A protein and the small-molecule ligand that binds it are described below.
Small molecule (SMILES): CC(=O)N[C@@H]1[C@@H](O)[C@H](O)[C@@H](CO)O[C@H]1O

Binding-site contacts:
Ligand atom C1 contacts residue ASN19 of chain 1.B at 1.4 Å.
Ligand atom C4 contacts residue ASN19 of chain 1.B at 4.2 Å.
Ligand atom N2 contacts residue ASN19 of chain 1.B at 2.9 Å (h-bond).
Ligand atom O5 contacts residue ASN19 of chain 1.B at 2.4 Å (h-bond).
Ligand atom O7 contacts residue ASN19 of chain 1.B at 3.6 Å (h-bond).
Ligand atom C2 contacts residue ASN19 of chain 1.B at 2.5 Å.
Ligand atom C5 contacts residue ASN19 of chain 1.B at 3.7 Å.
Ligand atom C7 contacts residue ASN19 of chain 1.B at 3.4 Å.
Ligand atom C3 contacts residue ASN19 of chain 1.B at 3.8 Å.
Ligand atom O5 contacts residue GLU22 of chain 1.B at 4.4 Å.

Sequence of chain 1.B:
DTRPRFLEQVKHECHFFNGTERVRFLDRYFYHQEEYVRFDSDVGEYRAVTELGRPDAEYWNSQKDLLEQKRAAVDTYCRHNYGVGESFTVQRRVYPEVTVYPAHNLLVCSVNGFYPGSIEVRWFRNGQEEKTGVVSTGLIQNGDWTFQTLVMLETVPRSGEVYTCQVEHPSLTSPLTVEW